A protein and the small-molecule ligand that binds it are described below.
Small molecule (SMILES): NCC(=O)O

Binding-site contacts:
Ligand atom O contacts residue PHE60 of chain 1.E at 4.4 Å.
Ligand atom C contacts residue ILE67 of chain 1.E at 4.3 Å (hydrophobic).
Ligand atom OXT contacts residue ILE67 of chain 1.E at 3.8 Å.
Ligand atom OXT contacts residue PHE60 of chain 1.E at 4.0 Å.
Ligand atom N contacts residue LEU63 of chain 1.E at 4.2 Å.
Ligand atom OXT contacts residue TYR64 of chain 1.E at 4.3 Å.
Ligand atom OXT contacts residue LEU63 of chain 1.E at 4.1 Å.
Ligand atom C contacts residue PHE60 of chain 1.E at 4.2 Å (hydrophobic).

Sequence of chain 1.E:
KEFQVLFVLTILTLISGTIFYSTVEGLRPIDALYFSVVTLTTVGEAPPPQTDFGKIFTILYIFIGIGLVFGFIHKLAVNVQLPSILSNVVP